This small molecule binds to this protein.
Small molecule (SMILES): C[C@H](/N=C/C(=O)O)C(=O)[C@H](O)COP(=O)(O)OP(=O)(O)OC[C@H]1O[C@@H](n2cnc3c(N)ncnc32)[C@H](O)[C@@H]1O

Sequence of chain 4.D:
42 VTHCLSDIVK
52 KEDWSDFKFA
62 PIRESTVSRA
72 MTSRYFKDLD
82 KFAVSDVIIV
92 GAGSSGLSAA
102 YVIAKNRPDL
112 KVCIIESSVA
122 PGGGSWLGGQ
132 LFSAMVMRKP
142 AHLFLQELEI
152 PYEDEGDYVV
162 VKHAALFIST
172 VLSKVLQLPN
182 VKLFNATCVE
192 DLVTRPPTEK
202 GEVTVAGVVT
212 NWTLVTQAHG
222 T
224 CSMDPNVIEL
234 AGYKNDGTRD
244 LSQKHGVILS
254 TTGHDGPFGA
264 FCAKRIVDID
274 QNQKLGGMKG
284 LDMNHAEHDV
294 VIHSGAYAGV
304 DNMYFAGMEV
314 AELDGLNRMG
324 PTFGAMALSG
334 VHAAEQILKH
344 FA

Binding-site contacts:
Ligand atom N5 contacts residue VAL190 of chain 2.D at 2.9 Å (h-bond).
Ligand atom N2 contacts residue SER118 of chain 2.D at 3.3 Å (h-bond).
Ligand atom O4 contacts residue MET311 of chain 2.D at 2.8 Å (h-bond).
Ligand atom N6 contacts residue PHE261 of chain 2.D at 3.2 Å (h-bond).
Ligand atom O4 contacts residue GLY310 of chain 2.D at 3.5 Å.
Ligand atom O9 contacts residue GLY323 of chain 2.D at 2.9 Å (h-bond).
Ligand atom O13 contacts residue SER118 of chain 2.D at 3.1 Å (h-bond).
Ligand atom N3 contacts residue SER118 of chain 2.D at 3.2 Å (h-bond).
Ligand atom O5 contacts residue SER96 of chain 2.D at 2.8 Å (h-bond).
Ligand atom C5 contacts residue GLY323 of chain 2.D at 3.4 Å.
Ligand atom N1 contacts residue GLY323 of chain 2.D at 3.3 Å (h-bond).
Ligand atom N1 contacts residue ASP227 of chain 4.D at 2.8 Å (salt-bridge).
Ligand atom O10 contacts residue ARG321 of chain 2.D at 2.8 Å (salt-bridge).
Ligand atom O13 contacts residue SER119 of chain 2.D at 3.5 Å (h-bond).
Ligand atom O13 contacts residue GLU117 of chain 2.D at 2.6 Å (salt-bridge).
Ligand atom O6 contacts residue MET329 of chain 2.D at 3.4 Å (h-bond).
Ligand atom C6 contacts residue GLY323 of chain 2.D at 3.3 Å.
Ligand atom O14 contacts residue GLY92 of chain 2.D at 3.1 Å.
Ligand atom C14 contacts residue SER118 of chain 2.D at 3.5 Å.
Ligand atom O11 contacts residue GLY94 of chain 2.D at 3.5 Å.
Ligand atom C7 contacts residue ARG321 of chain 2.D at 3.5 Å.
Ligand atom C11 contacts residue GLU117 of chain 2.D at 3.5 Å.
Ligand atom C7 contacts residue GLY323 of chain 2.D at 3.2 Å.
Ligand atom C14 contacts residue ILE116 of chain 2.D at 3.4 Å (hydrophobic).
Ligand atom C5 contacts residue THR325 of chain 2.D at 3.4 Å.
Ligand atom C8 contacts residue THR254 of chain 2.D at 3.4 Å.
Ligand atom C4 contacts residue ASP227 of chain 4.D at 3.1 Å.
Ligand atom C13 contacts residue SER118 of chain 2.D at 3.2 Å.
Ligand atom O9 contacts residue ARG321 of chain 2.D at 2.9 Å (salt-bridge).
Ligand atom O3 contacts residue GLY256 of chain 2.D at 3.3 Å.
Ligand atom O12 contacts residue GLY124 of chain 2.D at 3.3 Å.
Ligand atom O12 contacts residue GLU117 of chain 2.D at 2.7 Å (salt-bridge).
Ligand atom C12 contacts residue GLU117 of chain 2.D at 3.5 Å.
Ligand atom O5 contacts residue SER95 of chain 2.D at 3.5 Å (h-bond).
Ligand atom O9 contacts residue MET322 of chain 2.D at 3.4 Å (h-bond).
Ligand atom N3 contacts residue ILE116 of chain 2.D at 3.5 Å (h-bond).
Ligand atom O6 contacts residue SER95 of chain 2.D at 3.4 Å (h-bond).
Ligand atom O2 contacts residue GLY125 of chain 2.D at 3.0 Å (h-bond).
Ligand atom N4 contacts residue VAL190 of chain 2.D at 3.0 Å (h-bond).
Ligand atom O7 contacts residue PHE326 of chain 2.D at 3.5 Å.

Sequence of chain 2.D:
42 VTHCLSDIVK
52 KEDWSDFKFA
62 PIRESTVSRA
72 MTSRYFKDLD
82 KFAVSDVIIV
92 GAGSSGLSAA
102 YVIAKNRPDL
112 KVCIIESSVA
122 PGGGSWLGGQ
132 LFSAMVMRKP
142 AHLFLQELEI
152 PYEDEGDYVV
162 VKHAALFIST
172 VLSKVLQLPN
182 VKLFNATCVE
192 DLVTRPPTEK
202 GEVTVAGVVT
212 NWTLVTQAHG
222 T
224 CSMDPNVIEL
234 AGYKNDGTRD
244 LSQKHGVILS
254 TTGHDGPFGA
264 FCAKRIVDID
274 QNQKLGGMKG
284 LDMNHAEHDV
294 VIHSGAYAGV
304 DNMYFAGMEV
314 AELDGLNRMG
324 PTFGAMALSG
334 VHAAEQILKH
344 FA